Sequence of chain 1.B:
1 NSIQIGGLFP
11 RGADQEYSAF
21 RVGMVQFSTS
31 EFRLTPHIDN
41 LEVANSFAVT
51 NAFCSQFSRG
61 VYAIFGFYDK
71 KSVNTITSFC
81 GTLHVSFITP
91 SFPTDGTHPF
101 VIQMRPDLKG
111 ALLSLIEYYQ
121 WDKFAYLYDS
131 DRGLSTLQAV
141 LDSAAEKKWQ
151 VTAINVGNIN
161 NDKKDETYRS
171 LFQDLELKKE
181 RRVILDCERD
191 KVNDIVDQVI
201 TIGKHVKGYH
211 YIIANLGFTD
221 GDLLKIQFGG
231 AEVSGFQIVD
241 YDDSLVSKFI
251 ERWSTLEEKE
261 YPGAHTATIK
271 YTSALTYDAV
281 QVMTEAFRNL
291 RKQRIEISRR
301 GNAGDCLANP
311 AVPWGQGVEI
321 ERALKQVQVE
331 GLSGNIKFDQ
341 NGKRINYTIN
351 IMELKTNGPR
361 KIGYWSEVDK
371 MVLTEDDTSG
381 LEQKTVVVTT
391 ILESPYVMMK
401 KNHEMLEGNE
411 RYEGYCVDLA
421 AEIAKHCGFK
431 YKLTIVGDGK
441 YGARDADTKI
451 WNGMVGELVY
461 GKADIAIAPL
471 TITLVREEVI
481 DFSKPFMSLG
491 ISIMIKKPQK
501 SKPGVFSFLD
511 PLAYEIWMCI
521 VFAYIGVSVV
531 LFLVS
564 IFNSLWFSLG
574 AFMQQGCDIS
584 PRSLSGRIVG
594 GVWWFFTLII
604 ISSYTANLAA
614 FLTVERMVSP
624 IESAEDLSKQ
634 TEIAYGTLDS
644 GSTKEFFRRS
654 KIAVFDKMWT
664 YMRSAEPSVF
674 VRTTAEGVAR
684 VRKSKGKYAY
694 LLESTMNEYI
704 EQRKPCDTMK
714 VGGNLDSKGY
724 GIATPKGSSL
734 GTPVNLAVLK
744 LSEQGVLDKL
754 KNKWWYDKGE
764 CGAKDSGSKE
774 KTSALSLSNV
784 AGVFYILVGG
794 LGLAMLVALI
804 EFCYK

A protein and the small-molecule ligand that binds it are described below.
Small molecule (SMILES): O=c1[nH]c2cc(C(F)(F)F)c(N3CCOCC3)cc2n(CP(=O)(O)O)c1=O

Binding-site contacts:
Ligand atom FAH contacts residue TYR441 of chain 1.B at 3.1 Å.
Ligand atom PBA contacts residue SER645 of chain 1.B at 3.1 Å.
Ligand atom CAV contacts residue TYR441 of chain 1.B at 3.2 Å (hydrophobic).
Ligand atom CAS contacts residue TYR723 of chain 1.B at 3.5 Å (hydrophobic).
Ligand atom OAA contacts residue LEU470 of chain 1.B at 3.1 Å.
Ligand atom CAZ contacts residue TYR441 of chain 1.B at 3.2 Å (hydrophobic).
Ligand atom CAJ contacts residue TYR723 of chain 1.B at 3.1 Å (hydrophobic).
Ligand atom NAP contacts residue THR471 of chain 1.B at 3.4 Å (h-bond).
Ligand atom CAI contacts residue GLU696 of chain 1.B at 3.3 Å.
Ligand atom CAZ contacts residue GLU696 of chain 1.B at 3.1 Å.
Ligand atom CAW contacts residue GLU696 of chain 1.B at 3.6 Å.
Ligand atom FAG contacts residue TYR723 of chain 1.B at 3.5 Å.
Ligand atom CAI contacts residue TYR441 of chain 1.B at 3.4 Å (hydrophobic).
Ligand atom FAF contacts residue TYR723 of chain 1.B at 3.1 Å.
Ligand atom FAG contacts residue PRO469 of chain 1.B at 3.2 Å.
Ligand atom CAS contacts residue TYR441 of chain 1.B at 2.9 Å (hydrophobic).
Ligand atom OAA contacts residue THR471 of chain 1.B at 2.5 Å (h-bond).
Ligand atom FAG contacts residue TYR441 of chain 1.B at 3.0 Å.
Ligand atom NAY contacts residue TYR441 of chain 1.B at 3.7 Å.
Ligand atom FAH contacts residue GLU393 of chain 1.B at 3.4 Å.
Ligand atom OAC contacts residue SER645 of chain 1.B at 2.7 Å (h-bond).
Ligand atom CAW contacts residue TYR441 of chain 1.B at 3.1 Å (hydrophobic).
Ligand atom CAR contacts residue GLU696 of chain 1.B at 3.2 Å.
Ligand atom OAD contacts residue SER645 of chain 1.B at 2.4 Å (h-bond).
Ligand atom FAF contacts residue GLU696 of chain 1.B at 2.1 Å.
Ligand atom CAT contacts residue THR471 of chain 1.B at 3.3 Å.
Ligand atom OAE contacts residue SER645 of chain 1.B at 3.2 Å (h-bond).
Ligand atom OAB contacts residue ARG476 of chain 1.B at 2.8 Å (salt-bridge).
Ligand atom OAQ contacts residue THR677 of chain 1.B at 2.9 Å (h-bond).
Ligand atom OAC contacts residue GLY644 of chain 1.B at 3.2 Å.
Ligand atom CAR contacts residue TYR441 of chain 1.B at 3.5 Å (hydrophobic).
Ligand atom CAM contacts residue GLU696 of chain 1.B at 3.3 Å.
Ligand atom OAA contacts residue ARG476 of chain 1.B at 2.4 Å (salt-bridge).
Ligand atom CAJ contacts residue GLU696 of chain 1.B at 3.6 Å.
Ligand atom NAP contacts residue PRO469 of chain 1.B at 3.2 Å (h-bond).
Ligand atom CAS contacts residue GLU696 of chain 1.B at 3.2 Å.
Ligand atom CAZ contacts residue TYR723 of chain 1.B at 3.5 Å (hydrophobic).
Ligand atom CAJ contacts residue PRO469 of chain 1.B at 3.1 Å (hydrophobic).
Ligand atom CAV contacts residue PRO469 of chain 1.B at 3.6 Å (hydrophobic).
Ligand atom CAJ contacts residue TYR441 of chain 1.B at 3.1 Å (hydrophobic).